Binding-site contacts:
Ligand atom C7 contacts residue SER149 of chain 36.D at 4.4 Å.
Ligand atom C5 contacts residue ASN154 of chain 36.D at 3.7 Å.
Ligand atom O7 contacts residue VAL153 of chain 36.D at 3.3 Å.
Ligand atom C7 contacts residue VAL153 of chain 36.D at 3.6 Å (hydrophobic).
Ligand atom C2 contacts residue HIS158 of chain 36.D at 3.7 Å.
Ligand atom O7 contacts residue ASN154 of chain 36.D at 4.2 Å.
Ligand atom C7 contacts residue ASN154 of chain 36.D at 3.2 Å.
Ligand atom O6 contacts residue GLY157 of chain 36.D at 3.1 Å.
Ligand atom C6 contacts residue GLY157 of chain 36.D at 3.9 Å.
Ligand atom O5 contacts residue HIS158 of chain 36.D at 3.5 Å.
Ligand atom C3 contacts residue HIS158 of chain 36.D at 4.4 Å.
Ligand atom O3 contacts residue HIS148 of chain 36.D at 3.7 Å.
Ligand atom C6 contacts residue HIS158 of chain 36.D at 4.3 Å.
Ligand atom O6 contacts residue ASN154 of chain 36.D at 4.2 Å.
Ligand atom N2 contacts residue ASN154 of chain 36.D at 2.8 Å (h-bond).
Ligand atom O6 contacts residue HIS158 of chain 36.D at 4.2 Å.
Ligand atom C8 contacts residue ASN154 of chain 36.D at 3.1 Å.
Ligand atom C5 contacts residue HIS158 of chain 36.D at 4.2 Å.
Ligand atom C1 contacts residue HIS158 of chain 36.D at 3.9 Å.
Ligand atom C2 contacts residue ASN154 of chain 36.D at 2.5 Å.
Ligand atom O7 contacts residue SER149 of chain 36.D at 3.4 Å (h-bond).
Ligand atom O7 contacts residue GLY150 of chain 36.D at 3.4 Å.
Ligand atom C4 contacts residue HIS158 of chain 36.D at 4.1 Å.
Ligand atom O5 contacts residue ASN154 of chain 36.D at 2.4 Å (h-bond).
Ligand atom C3 contacts residue ASN154 of chain 36.D at 3.8 Å.
Ligand atom C8 contacts residue VAL153 of chain 36.D at 3.2 Å (hydrophobic).
Ligand atom C1 contacts residue ASN154 of chain 36.D at 1.4 Å.
Ligand atom C4 contacts residue ASN154 of chain 36.D at 4.3 Å.

Sequence of chain 36.D:
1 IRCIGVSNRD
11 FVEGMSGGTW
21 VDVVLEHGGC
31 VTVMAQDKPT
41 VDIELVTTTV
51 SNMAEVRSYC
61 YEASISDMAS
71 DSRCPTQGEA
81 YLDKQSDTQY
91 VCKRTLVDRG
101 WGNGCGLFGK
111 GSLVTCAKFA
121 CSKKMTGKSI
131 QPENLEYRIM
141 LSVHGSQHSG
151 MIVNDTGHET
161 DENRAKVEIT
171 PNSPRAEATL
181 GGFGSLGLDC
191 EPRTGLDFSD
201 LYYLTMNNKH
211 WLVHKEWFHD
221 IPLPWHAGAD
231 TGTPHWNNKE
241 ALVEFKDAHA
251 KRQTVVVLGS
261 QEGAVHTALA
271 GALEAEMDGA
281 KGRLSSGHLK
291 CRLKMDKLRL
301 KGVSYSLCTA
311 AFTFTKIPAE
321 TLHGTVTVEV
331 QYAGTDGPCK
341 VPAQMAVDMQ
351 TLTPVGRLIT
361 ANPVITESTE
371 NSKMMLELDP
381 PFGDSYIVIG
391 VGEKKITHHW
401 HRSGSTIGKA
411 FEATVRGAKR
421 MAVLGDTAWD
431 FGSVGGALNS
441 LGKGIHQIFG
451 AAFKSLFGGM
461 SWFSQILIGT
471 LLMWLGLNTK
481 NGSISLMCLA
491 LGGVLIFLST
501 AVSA

The protein below binds the small molecule below.
Small molecule (SMILES): CC(=O)N[C@@H]1[C@@H](O)[C@H](O)[C@@H](CO)O[C@H]1O